Binding-site contacts:
Ligand atom C1 contacts residue SER500 of chain 1.A at 4.0 Å.
Ligand atom C6 contacts residue SER500 of chain 1.A at 3.8 Å.
Ligand atom C8 contacts residue ALA525 of chain 1.A at 4.3 Å (hydrophobic).
Ligand atom O7 contacts residue ASN524 of chain 1.A at 3.5 Å (h-bond).
Ligand atom C3 contacts residue ASN524 of chain 1.A at 3.8 Å.
Ligand atom C5 contacts residue ASN524 of chain 1.A at 3.5 Å.
Ligand atom N2 contacts residue ASN524 of chain 1.A at 3.0 Å (h-bond).
Ligand atom C1 contacts residue ASN524 of chain 1.A at 1.4 Å.
Ligand atom C5 contacts residue SER500 of chain 1.A at 3.9 Å.
Ligand atom C8 contacts residue ASN524 of chain 1.A at 4.5 Å.
Ligand atom C4 contacts residue ASN524 of chain 1.A at 4.2 Å.
Ligand atom O5 contacts residue SER500 of chain 1.A at 3.3 Å.
Ligand atom C7 contacts residue ASN524 of chain 1.A at 3.5 Å.
Ligand atom O5 contacts residue ASN524 of chain 1.A at 2.2 Å (h-bond).
Ligand atom C2 contacts residue ASN524 of chain 1.A at 2.5 Å.
Ligand atom O6 contacts residue SER500 of chain 1.A at 4.0 Å.

A small-molecule ligand and the protein it binds are described below.
Small molecule (SMILES): CC(=O)N[C@@H]1[C@@H](O)[C@H](O)[C@@H](CO)O[C@H]1O

Sequence of chain 1.A:
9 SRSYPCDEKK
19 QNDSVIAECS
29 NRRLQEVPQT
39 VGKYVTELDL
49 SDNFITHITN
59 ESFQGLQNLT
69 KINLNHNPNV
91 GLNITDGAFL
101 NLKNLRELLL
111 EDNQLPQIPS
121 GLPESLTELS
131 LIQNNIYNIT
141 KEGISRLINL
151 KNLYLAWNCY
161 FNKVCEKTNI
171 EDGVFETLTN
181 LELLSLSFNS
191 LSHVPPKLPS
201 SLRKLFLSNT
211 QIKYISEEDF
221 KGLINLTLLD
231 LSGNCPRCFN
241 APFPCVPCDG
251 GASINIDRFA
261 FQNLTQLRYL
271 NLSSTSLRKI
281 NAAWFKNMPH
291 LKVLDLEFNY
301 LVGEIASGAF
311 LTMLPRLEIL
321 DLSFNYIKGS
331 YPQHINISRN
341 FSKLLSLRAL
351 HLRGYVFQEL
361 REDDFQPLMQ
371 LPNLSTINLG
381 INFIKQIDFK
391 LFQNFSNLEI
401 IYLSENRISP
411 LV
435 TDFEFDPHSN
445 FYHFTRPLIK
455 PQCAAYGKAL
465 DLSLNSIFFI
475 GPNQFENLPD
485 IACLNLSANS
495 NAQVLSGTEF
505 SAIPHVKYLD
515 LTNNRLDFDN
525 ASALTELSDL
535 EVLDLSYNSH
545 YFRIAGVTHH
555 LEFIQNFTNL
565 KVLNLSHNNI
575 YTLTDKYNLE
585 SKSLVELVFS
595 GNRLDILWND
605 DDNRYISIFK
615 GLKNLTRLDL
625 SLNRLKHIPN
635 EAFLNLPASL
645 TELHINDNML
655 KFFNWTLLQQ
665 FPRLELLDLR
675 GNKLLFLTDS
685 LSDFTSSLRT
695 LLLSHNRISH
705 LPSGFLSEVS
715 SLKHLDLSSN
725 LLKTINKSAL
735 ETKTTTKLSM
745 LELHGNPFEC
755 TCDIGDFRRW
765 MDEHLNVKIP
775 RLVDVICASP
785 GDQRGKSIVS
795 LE